Binding-site contacts:
Ligand atom C6 contacts residue LEU174 of chain 1.E at 3.3 Å (hydrophobic).
Ligand atom O7 contacts residue LYS176 of chain 1.E at 3.8 Å.
Ligand atom C3 contacts residue ASN83 of chain 1.E at 3.7 Å.
Ligand atom C6 contacts residue GLY172 of chain 1.E at 3.7 Å.
Ligand atom C7 contacts residue GLY71 of chain 1.F at 4.3 Å.
Ligand atom O5 contacts residue ASN83 of chain 1.E at 2.5 Å (h-bond).
Ligand atom C8 contacts residue LEU174 of chain 1.E at 3.8 Å (hydrophobic).
Ligand atom C8 contacts residue TYR43 of chain 1.F at 4.0 Å (hydrophobic).
Ligand atom O4 contacts residue LEU174 of chain 1.E at 4.0 Å.
Ligand atom O6 contacts residue LEU174 of chain 1.E at 2.8 Å (h-bond).
Ligand atom N2 contacts residue GLY71 of chain 1.F at 4.0 Å.
Ligand atom C5 contacts residue ASN83 of chain 1.E at 3.7 Å.
Ligand atom C5 contacts residue LEU174 of chain 1.E at 3.3 Å (hydrophobic).
Ligand atom C4 contacts residue LEU174 of chain 1.E at 4.3 Å (hydrophobic).
Ligand atom N2 contacts residue PRO40 of chain 1.F at 4.0 Å.
Ligand atom C2 contacts residue GLY71 of chain 1.F at 3.9 Å.
Ligand atom O7 contacts residue GLY71 of chain 1.F at 4.4 Å.
Ligand atom C7 contacts residue ASN83 of chain 1.E at 3.8 Å.
Ligand atom O5 contacts residue GLY71 of chain 1.F at 3.7 Å.
Ligand atom C1 contacts residue GLY71 of chain 1.F at 3.9 Å.
Ligand atom O4 contacts residue LYS176 of chain 1.E at 4.1 Å.
Ligand atom C2 contacts residue ASN83 of chain 1.E at 2.4 Å.
Ligand atom C7 contacts residue PRO40 of chain 1.F at 4.2 Å (hydrophobic).
Ligand atom C7 contacts residue LEU174 of chain 1.E at 4.1 Å (hydrophobic).
Ligand atom C7 contacts residue LYS176 of chain 1.E at 4.3 Å.
Ligand atom C8 contacts residue PRO40 of chain 1.F at 3.6 Å (hydrophobic).
Ligand atom O6 contacts residue GLY172 of chain 1.E at 3.5 Å (h-bond).
Ligand atom O5 contacts residue LEU174 of chain 1.E at 4.2 Å.
Ligand atom N2 contacts residue ASN83 of chain 1.E at 2.7 Å (h-bond).
Ligand atom C1 contacts residue ASN83 of chain 1.E at 1.4 Å.
Ligand atom C4 contacts residue ASN83 of chain 1.E at 4.3 Å.
Ligand atom C6 contacts residue THR173 of chain 1.E at 4.3 Å.
Ligand atom O6 contacts residue LYS176 of chain 1.E at 3.4 Å (salt-bridge).
Ligand atom C8 contacts residue GLY172 of chain 1.E at 4.2 Å.
Ligand atom O7 contacts residue ASN83 of chain 1.E at 4.5 Å.
Ligand atom O7 contacts residue PRO175 of chain 1.E at 4.4 Å.
Ligand atom N2 contacts residue LEU174 of chain 1.E at 4.4 Å.
Ligand atom C8 contacts residue THR173 of chain 1.E at 4.3 Å.
Ligand atom O6 contacts residue THR173 of chain 1.E at 4.3 Å.
Ligand atom C8 contacts residue PRO175 of chain 1.E at 4.2 Å (hydrophobic).

Sequence of chain 1.E:
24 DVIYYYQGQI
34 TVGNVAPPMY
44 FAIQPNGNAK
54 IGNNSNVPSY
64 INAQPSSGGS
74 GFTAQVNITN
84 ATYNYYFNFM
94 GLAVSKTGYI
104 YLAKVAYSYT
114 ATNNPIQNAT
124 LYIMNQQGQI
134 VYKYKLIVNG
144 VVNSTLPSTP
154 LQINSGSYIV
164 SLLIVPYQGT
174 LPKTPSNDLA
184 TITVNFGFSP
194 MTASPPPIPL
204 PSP

Sequence of chain 1.F:
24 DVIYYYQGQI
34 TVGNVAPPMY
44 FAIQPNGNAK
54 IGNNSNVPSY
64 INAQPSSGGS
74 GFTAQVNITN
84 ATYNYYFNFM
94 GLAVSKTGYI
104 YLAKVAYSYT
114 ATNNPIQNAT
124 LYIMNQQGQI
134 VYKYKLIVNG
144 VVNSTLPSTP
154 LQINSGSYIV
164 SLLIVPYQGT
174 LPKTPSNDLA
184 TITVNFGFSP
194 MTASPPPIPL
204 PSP

A protein and the small-molecule ligand that binds it are described below.
Small molecule (SMILES): CC(=O)N[C@H]1[C@H](O[C@H]2[C@H](O)[C@@H](NC(C)=O)CO[C@@H]2CO)O[C@H](CO[C@H]2O[C@H](CO)[C@@H](O)[C@H](O)[C@@H]2O)[C@@H](O[C@H]2O[C@H](CO)[C@@H](O)[C@H](O)[C@@H]2O)[C@@H]1O[C@@H]1O[C@H](CS(=O)(=O)O)[C@@H](O[C@@H]2O[C@H](CO)[C@@H](O)[C@H](O)[C@H]2O)[C@H](O)[C@H]1O